Sequence of chain 1.A:
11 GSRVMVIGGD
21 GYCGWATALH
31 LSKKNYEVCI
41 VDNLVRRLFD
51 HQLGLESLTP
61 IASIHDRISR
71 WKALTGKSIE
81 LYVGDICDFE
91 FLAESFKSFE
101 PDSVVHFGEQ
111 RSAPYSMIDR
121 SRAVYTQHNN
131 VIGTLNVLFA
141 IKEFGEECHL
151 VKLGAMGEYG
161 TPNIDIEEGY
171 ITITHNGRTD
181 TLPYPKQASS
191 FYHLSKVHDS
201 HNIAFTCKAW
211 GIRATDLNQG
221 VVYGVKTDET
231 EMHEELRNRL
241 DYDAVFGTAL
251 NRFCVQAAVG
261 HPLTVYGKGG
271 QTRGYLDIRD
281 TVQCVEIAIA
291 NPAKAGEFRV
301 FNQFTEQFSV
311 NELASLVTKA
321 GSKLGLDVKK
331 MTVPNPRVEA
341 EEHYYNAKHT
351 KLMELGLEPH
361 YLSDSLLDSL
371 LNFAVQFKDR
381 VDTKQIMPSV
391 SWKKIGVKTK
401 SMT

Binding-site contacts:
Ligand atom O3' contacts residue TYR192 of chain 1.A at 3.0 Å (h-bond).
Ligand atom O2A contacts residue THR248 of chain 1.A at 3.2 Å.
Ligand atom N3 contacts residue TYR266 of chain 1.A at 3.5 Å.
Ligand atom C4' contacts residue TYR192 of chain 1.A at 3.6 Å (hydrophobic).
Ligand atom N3 contacts residue THR264 of chain 1.A at 2.8 Å (h-bond).
Ligand atom O3C contacts residue ARG273 of chain 1.A at 3.4 Å (salt-bridge).
Ligand atom O2 contacts residue TYR266 of chain 1.A at 3.0 Å (h-bond).
Ligand atom C4 contacts residue TYR266 of chain 1.A at 3.3 Å (hydrophobic).
Ligand atom O2C contacts residue TYR266 of chain 1.A at 3.4 Å.
Ligand atom O2C contacts residue GLU339 of chain 1.A at 2.7 Å (salt-bridge).
Ligand atom O6' contacts residue MET156 of chain 1.A at 3.5 Å (h-bond).
Ligand atom C4 contacts residue ARG252 of chain 1.A at 3.6 Å.
Ligand atom O1A contacts residue ARG337 of chain 1.A at 2.8 Å (salt-bridge).
Ligand atom O2C contacts residue ARG337 of chain 1.A at 3.5 Å.
Ligand atom C2 contacts residue TYR266 of chain 1.A at 3.3 Å (hydrophobic).
Ligand atom O5' contacts residue VAL221 of chain 1.A at 3.6 Å.
Ligand atom O6' contacts residue GLY157 of chain 1.A at 3.2 Å (h-bond).
Ligand atom N1 contacts residue TYR266 of chain 1.A at 3.5 Å.
Ligand atom O3' contacts residue ARG111 of chain 1.A at 2.7 Å (salt-bridge).
Ligand atom O1B contacts residue ARG337 of chain 1.A at 2.8 Å (salt-bridge).
Ligand atom C3C contacts residue GLU339 of chain 1.A at 3.5 Å.
Ligand atom O2 contacts residue VAL310 of chain 1.A at 3.5 Å.
Ligand atom C4 contacts residue THR264 of chain 1.A at 3.5 Å.
Ligand atom C3' contacts residue ARG111 of chain 1.A at 3.4 Å.
Ligand atom O5C contacts residue ARG337 of chain 1.A at 3.6 Å.
Ligand atom O4 contacts residue THR264 of chain 1.A at 2.9 Å (h-bond).
Ligand atom O4' contacts residue TYR192 of chain 1.A at 2.6 Å (h-bond).
Ligand atom O2' contacts residue ARG111 of chain 1.A at 3.0 Å (salt-bridge).
Ligand atom O4 contacts residue ARG252 of chain 1.A at 2.8 Å (salt-bridge).
Ligand atom C3' contacts residue TYR192 of chain 1.A at 3.5 Å (hydrophobic).
Ligand atom C6' contacts residue GLN219 of chain 1.A at 3.4 Å.
Ligand atom O2A contacts residue ALA249 of chain 1.A at 2.7 Å (h-bond).
Ligand atom O4' contacts residue ALA155 of chain 1.A at 3.2 Å.
Ligand atom C4' contacts residue NAD1 of chain 1.D at 3.4 Å.
Ligand atom O4C contacts residue VAL310 of chain 1.A at 3.6 Å.
Ligand atom O3C contacts residue GLU339 of chain 1.A at 2.7 Å (salt-bridge).
Ligand atom C5 contacts residue TYR266 of chain 1.A at 3.6 Å (hydrophobic).
Ligand atom O3' contacts residue NAD1 of chain 1.D at 2.9 Å (h-bond).
Ligand atom O4 contacts residue TYR266 of chain 1.A at 3.4 Å (h-bond).
Ligand atom O3C contacts residue GLN271 of chain 1.A at 3.3 Å.

The small molecule below binds the protein below.
Small molecule (SMILES): O=c1ccn([C@@H]2O[C@H](CO[P](=O)(O)O[P](=O)(O)O[C@H]3O[C@H](CO)[C@@H](O)[C@H](O)[C@H]3O)[C@@H](O)[C@H]2O)c(=O)[nH]1